A small-molecule ligand and the protein it binds are described below.
Small molecule (SMILES): NC(=O)[C@H]1CC[C@H]1C(=O)N1CCc2c(OCCO)cccc2[C@H]1CN1C(=O)c2ccccc2C1=O

Binding-site contacts:
Ligand atom C15 contacts residue ALA240 of chain 1.C at 3.5 Å (hydrophobic).
Ligand atom C23 contacts residue GLY287 of chain 1.C at 3.6 Å.
Ligand atom C19 contacts residue ARG99 of chain 1.C at 3.8 Å.
Ligand atom C27 contacts residue ALA240 of chain 1.C at 3.6 Å (hydrophobic).
Ligand atom C32 contacts residue TYR256 of chain 1.C at 3.7 Å (hydrophobic).
Ligand atom C2 contacts residue ARG64 of chain 1.C at 3.8 Å.
Ligand atom C15 contacts residue ARG99 of chain 1.C at 3.9 Å.
Ligand atom N1 contacts residue SER47 of chain 1.C at 3.7 Å.
Ligand atom C14 contacts residue GLY48 of chain 1.C at 3.8 Å.
Ligand atom C6 contacts residue ARG64 of chain 1.C at 3.0 Å.
Ligand atom C29 contacts residue TYR256 of chain 1.C at 3.8 Å (hydrophobic).
Ligand atom O24 contacts residue LEU49 of chain 1.C at 2.6 Å (h-bond).
Ligand atom C4 contacts residue SER47 of chain 1.C at 3.6 Å.
Ligand atom C36 contacts residue TYR256 of chain 1.C at 3.8 Å (hydrophobic).
Ligand atom C16 contacts residue ARG99 of chain 1.C at 3.7 Å.
Ligand atom O30 contacts residue TYR256 of chain 1.C at 3.9 Å.
Ligand atom C18 contacts residue ARG99 of chain 1.C at 3.7 Å.
Ligand atom C29 contacts residue SER286 of chain 1.C at 3.8 Å.
Ligand atom C23 contacts residue VAL288 of chain 1.C at 3.8 Å (hydrophobic).
Ligand atom C34 contacts residue TYR256 of chain 1.C at 3.7 Å (hydrophobic).
Ligand atom C33 contacts residue TYR256 of chain 1.C at 3.8 Å (hydrophobic).
Ligand atom O30 contacts residue SER286 of chain 1.C at 2.6 Å (h-bond).
Ligand atom O24 contacts residue VAL288 of chain 1.C at 3.7 Å.
Ligand atom C20 contacts residue ALA240 of chain 1.C at 3.8 Å (hydrophobic).
Ligand atom N1 contacts residue ARG64 of chain 1.C at 3.5 Å.
Ligand atom C35 contacts residue TYR256 of chain 1.C at 3.8 Å (hydrophobic).
Ligand atom O11 contacts residue ARG99 of chain 1.C at 3.7 Å.
Ligand atom O3 contacts residue ARG99 of chain 1.C at 3.1 Å (salt-bridge).
Ligand atom O21 contacts residue GLY48 of chain 1.C at 3.4 Å.
Ligand atom C14 contacts residue GLY287 of chain 1.C at 3.8 Å.
Ligand atom C17 contacts residue ARG99 of chain 1.C at 3.4 Å.
Ligand atom C25 contacts residue ARG99 of chain 1.C at 3.7 Å.
Ligand atom C20 contacts residue ARG99 of chain 1.C at 3.8 Å.
Ligand atom N1 contacts residue ASN98 of chain 1.C at 3.0 Å (h-bond).
Ligand atom C31 contacts residue TYR256 of chain 1.C at 3.8 Å (hydrophobic).
Ligand atom C16 contacts residue ALA240 of chain 1.C at 3.6 Å (hydrophobic).
Ligand atom C32 contacts residue PHE261 of chain 1.C at 3.6 Å (hydrophobic).
Ligand atom C23 contacts residue LEU49 of chain 1.C at 3.6 Å (hydrophobic).
Ligand atom C7 contacts residue TYR18 of chain 1.C at 3.6 Å (hydrophobic).
Ligand atom C6 contacts residue TYR18 of chain 1.C at 3.9 Å (hydrophobic).

Sequence of chain 1.C:
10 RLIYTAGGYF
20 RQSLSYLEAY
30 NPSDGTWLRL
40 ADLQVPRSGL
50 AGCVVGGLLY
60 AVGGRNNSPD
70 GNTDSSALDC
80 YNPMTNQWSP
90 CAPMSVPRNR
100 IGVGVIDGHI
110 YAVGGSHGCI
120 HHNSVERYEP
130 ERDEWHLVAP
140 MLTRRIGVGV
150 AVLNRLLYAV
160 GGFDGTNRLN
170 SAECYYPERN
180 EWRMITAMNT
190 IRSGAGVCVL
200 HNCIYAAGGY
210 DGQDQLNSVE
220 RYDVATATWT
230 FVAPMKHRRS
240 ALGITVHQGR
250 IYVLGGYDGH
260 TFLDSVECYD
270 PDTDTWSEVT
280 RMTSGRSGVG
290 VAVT